A small-molecule ligand and the protein it binds are described below.
Small molecule (SMILES): Cc1cc(CCCCCOc2ccc(C3=N[C@@H](C)CO3)cc2)on1

Sequence of chain 55.A:
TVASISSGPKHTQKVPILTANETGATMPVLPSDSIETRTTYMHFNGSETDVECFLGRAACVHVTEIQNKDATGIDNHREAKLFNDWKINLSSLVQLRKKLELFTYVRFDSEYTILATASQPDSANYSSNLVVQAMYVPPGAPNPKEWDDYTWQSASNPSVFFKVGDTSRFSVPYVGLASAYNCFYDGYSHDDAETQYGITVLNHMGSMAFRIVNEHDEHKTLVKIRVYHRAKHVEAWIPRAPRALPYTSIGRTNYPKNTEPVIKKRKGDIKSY

Sequence of chain 51.C:
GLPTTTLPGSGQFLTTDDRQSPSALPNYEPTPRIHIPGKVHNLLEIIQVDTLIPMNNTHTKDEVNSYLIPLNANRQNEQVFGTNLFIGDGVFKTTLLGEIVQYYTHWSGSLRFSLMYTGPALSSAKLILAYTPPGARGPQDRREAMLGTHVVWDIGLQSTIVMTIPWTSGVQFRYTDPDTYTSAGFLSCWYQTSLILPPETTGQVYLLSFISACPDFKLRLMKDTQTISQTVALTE

Binding-site contacts:
Ligand atom C5C contacts residue VAL191 of chain 55.A at 3.7 Å (hydrophobic).
Ligand atom C2C contacts residue TYR197 of chain 55.A at 3.8 Å (hydrophobic).
Ligand atom C4 contacts residue PHE124 of chain 55.A at 3.9 Å (hydrophobic).
Ligand atom N3A contacts residue PRO174 of chain 55.A at 3.9 Å.
Ligand atom CM1 contacts residue LEU14 of chain 51.C at 3.3 Å (hydrophobic).
Ligand atom C1B contacts residue VAL188 of chain 55.A at 3.7 Å (hydrophobic).
Ligand atom C5A contacts residue PHE186 of chain 55.A at 3.7 Å (hydrophobic).
Ligand atom C4B contacts residue TYR152 of chain 55.A at 4.0 Å (hydrophobic).
Ligand atom CM1 contacts residue VAL176 of chain 55.A at 3.4 Å (hydrophobic).
Ligand atom C2A contacts residue PHE186 of chain 55.A at 3.6 Å (hydrophobic).
Ligand atom C1C contacts residue LEU106 of chain 55.A at 3.6 Å (hydrophobic).
Ligand atom O1A contacts residue PHE186 of chain 55.A at 3.2 Å.
Ligand atom C4A contacts residue PRO174 of chain 55.A at 3.4 Å (hydrophobic).
Ligand atom N3A contacts residue ALA24 of chain 55.C at 3.9 Å.
Ligand atom C6B contacts residue MET224 of chain 55.A at 3.6 Å (hydrophobic).
Ligand atom O1B contacts residue TYR128 of chain 55.A at 3.4 Å (h-bond).
Ligand atom C6B contacts residue TYR128 of chain 55.A at 3.4 Å (hydrophobic).
Ligand atom C3C contacts residue TYR128 of chain 55.A at 3.3 Å (hydrophobic).
Ligand atom C4 contacts residue LEU106 of chain 55.A at 3.6 Å (hydrophobic).
Ligand atom C3B contacts residue TYR152 of chain 55.A at 3.6 Å (hydrophobic).
Ligand atom C5A contacts residue VAL176 of chain 55.A at 3.8 Å (hydrophobic).
Ligand atom N2 contacts residue ASN219 of chain 55.A at 3.0 Å (h-bond).
Ligand atom C4C contacts residue VAL191 of chain 55.A at 3.3 Å (hydrophobic).
Ligand atom N3A contacts residue TYR152 of chain 55.A at 3.6 Å.
Ligand atom C3B contacts residue VAL188 of chain 55.A at 3.5 Å (hydrophobic).
Ligand atom C5 contacts residue LEU106 of chain 55.A at 3.8 Å (hydrophobic).
Ligand atom CM1 contacts residue SER175 of chain 55.A at 3.9 Å.
Ligand atom C5B contacts residue PHE186 of chain 55.A at 3.9 Å (hydrophobic).
Ligand atom C6B contacts residue ILE104 of chain 55.A at 3.6 Å (hydrophobic).
Ligand atom C3 contacts residue ASN219 of chain 55.A at 3.9 Å.
Ligand atom C4C contacts residue TYR197 of chain 55.A at 4.0 Å (hydrophobic).
Ligand atom C2B contacts residue VAL188 of chain 55.A at 3.3 Å (hydrophobic).
Ligand atom C2A contacts residue TYR152 of chain 55.A at 3.8 Å (hydrophobic).
Ligand atom C4B contacts residue PHE186 of chain 55.A at 3.9 Å (hydrophobic).
Ligand atom C1B contacts residue ILE104 of chain 55.A at 4.0 Å (hydrophobic).
Ligand atom CM1 contacts residue PRO174 of chain 55.A at 3.8 Å (hydrophobic).
Ligand atom C5B contacts residue MET224 of chain 55.A at 3.2 Å (hydrophobic).
Ligand atom C1B contacts residue TYR128 of chain 55.A at 3.7 Å (hydrophobic).
Ligand atom O1 contacts residue ASN219 of chain 55.A at 3.9 Å.
Ligand atom C4 contacts residue TYR197 of chain 55.A at 3.9 Å (hydrophobic).

Sequence of chain 55.C:
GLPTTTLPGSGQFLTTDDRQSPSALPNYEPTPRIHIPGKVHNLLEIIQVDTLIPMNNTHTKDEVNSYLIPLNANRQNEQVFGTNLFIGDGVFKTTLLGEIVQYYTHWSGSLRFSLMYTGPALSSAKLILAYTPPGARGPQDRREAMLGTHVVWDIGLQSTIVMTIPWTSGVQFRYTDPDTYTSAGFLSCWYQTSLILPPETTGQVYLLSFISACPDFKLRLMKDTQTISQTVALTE